Binding-site contacts:
Ligand atom CAT contacts residue TYR487 of chain 1.A at 3.6 Å (hydrophobic).
Ligand atom C contacts residue ZN1 of chain 1.C at 2.6 Å.
Ligand atom CAJ contacts residue VAL344 of chain 1.A at 3.5 Å (hydrophobic).
Ligand atom C contacts residue TYR487 of chain 1.A at 3.2 Å (hydrophobic).
Ligand atom N contacts residue GLU348 of chain 1.A at 3.6 Å.
Ligand atom CAP contacts residue PHE491 of chain 1.A at 3.6 Å (hydrophobic).
Ligand atom NXZ contacts residue ASP379 of chain 1.A at 3.2 Å (salt-bridge).
Ligand atom CB contacts residue ALA318 of chain 1.A at 3.2 Å (hydrophobic).
Ligand atom O contacts residue GLU375 of chain 1.A at 3.0 Å (salt-bridge).
Ligand atom CB contacts residue HIS317 of chain 1.A at 3.6 Å.
Ligand atom OXT contacts residue GLU348 of chain 1.A at 2.8 Å (salt-bridge).
Ligand atom OAF contacts residue GLN245 of chain 1.A at 3.6 Å (h-bond).
Ligand atom CA contacts residue ALA318 of chain 1.A at 3.6 Å (hydrophobic).
Ligand atom CAS contacts residue HIS317 of chain 1.A at 3.4 Å.
Ligand atom OAD contacts residue HIS477 of chain 1.A at 2.8 Å (h-bond).
Ligand atom OAC contacts residue HIS477 of chain 1.A at 3.3 Å.
Ligand atom OAC contacts residue LYS475 of chain 1.A at 2.8 Å (salt-bridge).
Ligand atom NXZ contacts residue PHE491 of chain 1.A at 3.7 Å.
Ligand atom CAU contacts residue GLU348 of chain 1.A at 3.7 Å.
Ligand atom NXZ contacts residue HIS347 of chain 1.A at 3.5 Å (h-bond).
Ligand atom OXT contacts residue HIS347 of chain 1.A at 3.3 Å (h-bond).
Ligand atom N contacts residue ALA318 of chain 1.A at 2.9 Å (h-bond).
Ligand atom OAD contacts residue TYR487 of chain 1.A at 3.6 Å.
Ligand atom CBC contacts residue HIS317 of chain 1.A at 3.5 Å.
Ligand atom O contacts residue ZN1 of chain 1.C at 2.2 Å.
Ligand atom OAC contacts residue GLN245 of chain 1.A at 3.0 Å (h-bond).
Ligand atom CA contacts residue TYR487 of chain 1.A at 3.2 Å (hydrophobic).
Ligand atom CAK contacts residue VAL344 of chain 1.A at 3.4 Å (hydrophobic).
Ligand atom OAC contacts residue TYR484 of chain 1.A at 2.7 Å (h-bond).
Ligand atom CAP contacts residue TYR487 of chain 1.A at 3.6 Å (hydrophobic).
Ligand atom CBI contacts residue HIS317 of chain 1.A at 3.7 Å.
Ligand atom OXT contacts residue ZN1 of chain 1.C at 2.4 Å.
Ligand atom CBB contacts residue TYR484 of chain 1.A at 3.6 Å (hydrophobic).
Ligand atom CA contacts residue HIS317 of chain 1.A at 3.7 Å.
Ligand atom O contacts residue TYR487 of chain 1.A at 2.5 Å (h-bond).
Ligand atom N contacts residue HIS317 of chain 1.A at 3.0 Å (h-bond).
Ligand atom CBB contacts residue GLN245 of chain 1.A at 3.4 Å.
Ligand atom OXT contacts residue HIS351 of chain 1.A at 3.3 Å (h-bond).
Ligand atom OAD contacts residue HIS317 of chain 1.A at 2.8 Å (h-bond).
Ligand atom CAR contacts residue VAL344 of chain 1.A at 3.4 Å (hydrophobic).

This small molecule binds to this protein.
Small molecule (SMILES): NCCCC[C@H](N[C@@H](CCc1ccccc1)C(=O)O)C(=O)N[C@@H](Cc1c[nH]c2ccccc12)C(=O)O

Sequence of chain 1.A:
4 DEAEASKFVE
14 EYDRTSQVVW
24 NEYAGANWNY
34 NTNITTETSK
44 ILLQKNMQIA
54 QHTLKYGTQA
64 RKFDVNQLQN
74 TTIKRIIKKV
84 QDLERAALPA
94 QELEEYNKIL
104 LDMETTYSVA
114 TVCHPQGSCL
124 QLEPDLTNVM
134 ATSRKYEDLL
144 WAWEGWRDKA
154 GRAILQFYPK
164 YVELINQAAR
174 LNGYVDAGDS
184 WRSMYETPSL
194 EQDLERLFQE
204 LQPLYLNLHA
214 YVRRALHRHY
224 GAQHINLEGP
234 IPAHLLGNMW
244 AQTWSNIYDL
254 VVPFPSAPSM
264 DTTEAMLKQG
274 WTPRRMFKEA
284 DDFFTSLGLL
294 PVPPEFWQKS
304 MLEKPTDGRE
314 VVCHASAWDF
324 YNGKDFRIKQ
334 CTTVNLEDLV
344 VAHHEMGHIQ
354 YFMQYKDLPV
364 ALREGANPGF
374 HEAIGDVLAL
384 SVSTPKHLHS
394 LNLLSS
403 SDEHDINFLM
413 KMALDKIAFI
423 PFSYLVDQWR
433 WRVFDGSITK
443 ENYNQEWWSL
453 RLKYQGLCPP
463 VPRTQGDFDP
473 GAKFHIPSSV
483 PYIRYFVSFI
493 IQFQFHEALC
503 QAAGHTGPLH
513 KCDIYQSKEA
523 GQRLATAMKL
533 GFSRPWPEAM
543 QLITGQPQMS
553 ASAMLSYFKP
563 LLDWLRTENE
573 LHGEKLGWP